Binding-site contacts:
Ligand atom O contacts residue PHE219 of chain 1.A at 3.3 Å.
Ligand atom C2 contacts residue ASP235 of chain 1.A at 3.6 Å.
Ligand atom S contacts residue THR221 of chain 1.A at 3.9 Å.
Ligand atom C1 contacts residue PHE234 of chain 1.A at 4.0 Å (hydrophobic).
Ligand atom C2 contacts residue PHE219 of chain 1.A at 3.9 Å (hydrophobic).
Ligand atom C contacts residue GLY408 of chain 1.A at 3.6 Å.
Ligand atom C8 contacts residue ALA409 of chain 1.A at 3.7 Å (hydrophobic).
Ligand atom C1 contacts residue PHE219 of chain 1.A at 4.2 Å (hydrophobic).
Ligand atom C3 contacts residue ASP235 of chain 1.A at 3.5 Å.
Ligand atom N contacts residue PHE219 of chain 1.A at 4.2 Å.
Ligand atom N2 contacts residue THR279 of chain 1.A at 2.8 Å (h-bond).
Ligand atom O1 contacts residue PHE219 of chain 1.A at 3.8 Å.
Ligand atom N contacts residue ASP235 of chain 1.A at 3.8 Å.
Ligand atom S contacts residue SER220 of chain 1.A at 3.7 Å.
Ligand atom C8 contacts residue PHE219 of chain 1.A at 3.9 Å (hydrophobic).
Ligand atom C1 contacts residue LYS238 of chain 1.A at 4.3 Å.
Ligand atom N2 contacts residue PHE219 of chain 1.A at 4.1 Å.
Ligand atom C5 contacts residue THR279 of chain 1.A at 3.9 Å.
Ligand atom C6 contacts residue PRO412 of chain 1.A at 4.4 Å (hydrophobic).
Ligand atom C4 contacts residue THR221 of chain 1.A at 4.5 Å.
Ligand atom C8 contacts residue GLY408 of chain 1.A at 4.0 Å.
Ligand atom C2 contacts residue SER220 of chain 1.A at 3.9 Å.
Ligand atom C1 contacts residue ASP235 of chain 1.A at 4.1 Å.
Ligand atom N1 contacts residue PHE219 of chain 1.A at 3.8 Å.
Ligand atom C contacts residue LYS238 of chain 1.A at 3.2 Å.
Ligand atom C7 contacts residue THR410 of chain 1.A at 3.9 Å.
Ligand atom O contacts residue ASP235 of chain 1.A at 3.8 Å.
Ligand atom S contacts residue PHE219 of chain 1.A at 3.9 Å.
Ligand atom C3 contacts residue SER220 of chain 1.A at 4.2 Å.
Ligand atom O contacts residue SER220 of chain 1.A at 3.0 Å (h-bond).
Ligand atom C7 contacts residue THR279 of chain 1.A at 3.8 Å.
Ligand atom C contacts residue PHE234 of chain 1.A at 3.8 Å (hydrophobic).
Ligand atom C7 contacts residue PRO412 of chain 1.A at 3.5 Å (hydrophobic).
Ligand atom C4 contacts residue PHE219 of chain 1.A at 3.7 Å (hydrophobic).
Ligand atom C8 contacts residue PRO412 of chain 1.A at 4.0 Å (hydrophobic).
Ligand atom O contacts residue ALA218 of chain 1.A at 4.5 Å.
Ligand atom N1 contacts residue THR279 of chain 1.A at 3.5 Å (h-bond).
Ligand atom N1 contacts residue THR221 of chain 1.A at 4.3 Å.
Ligand atom C contacts residue ASP235 of chain 1.A at 4.3 Å.
Ligand atom C5 contacts residue PHE219 of chain 1.A at 4.0 Å (hydrophobic).

Sequence of chain 1.A:
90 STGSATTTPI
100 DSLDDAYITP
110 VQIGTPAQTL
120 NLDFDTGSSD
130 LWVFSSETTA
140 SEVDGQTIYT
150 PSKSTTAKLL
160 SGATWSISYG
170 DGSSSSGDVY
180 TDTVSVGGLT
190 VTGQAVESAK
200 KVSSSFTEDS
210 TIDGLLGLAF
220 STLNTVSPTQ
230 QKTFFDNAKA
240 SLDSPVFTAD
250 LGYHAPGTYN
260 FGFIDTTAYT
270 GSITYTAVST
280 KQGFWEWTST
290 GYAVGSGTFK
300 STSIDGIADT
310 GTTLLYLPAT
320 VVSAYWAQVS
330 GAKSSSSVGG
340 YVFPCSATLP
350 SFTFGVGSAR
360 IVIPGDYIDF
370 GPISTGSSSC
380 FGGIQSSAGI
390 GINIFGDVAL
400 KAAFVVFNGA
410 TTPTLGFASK

A small-molecule ligand and the protein it binds are described below.
Small molecule (SMILES): CCNC(=O)CSc1nnc(C(C)C)o1